The protein below binds the small molecule below.
Small molecule (SMILES): O=P(O)(O)OC[C@H]1O[C@@H](n2ccnc2)[C@H](O)[C@@H]1O

Binding-site contacts:
Ligand atom N1 contacts residue GLU354 of chain 1.A at 3.2 Å (salt-bridge).
Ligand atom P contacts residue HIS254 of chain 1.A at 3.7 Å.
Ligand atom N3 contacts residue GLU354 of chain 1.A at 3.4 Å (salt-bridge).
Ligand atom O6 contacts residue SER274 of chain 1.A at 2.7 Å (h-bond).
Ligand atom C2 contacts residue GLU354 of chain 1.A at 3.1 Å.
Ligand atom O3' contacts residue MET189 of chain 1.A at 3.3 Å (h-bond).
Ligand atom O7 contacts residue TYR218 of chain 1.A at 2.6 Å (h-bond).
Ligand atom C4 contacts residue TYR381 of chain 1.A at 3.3 Å (hydrophobic).
Ligand atom N3 contacts residue ARG318 of chain 1.A at 3.7 Å.
Ligand atom O7 contacts residue ARG275 of chain 1.A at 3.7 Å.
Ligand atom N3 contacts residue ASP315 of chain 1.A at 3.0 Å (salt-bridge).
Ligand atom O2' contacts residue GLU354 of chain 1.A at 3.0 Å (salt-bridge).
Ligand atom O2' contacts residue THR252 of chain 1.A at 3.5 Å (h-bond).
Ligand atom C5' contacts residue TYR218 of chain 1.A at 3.5 Å (hydrophobic).
Ligand atom P contacts residue ARG275 of chain 1.A at 3.8 Å.
Ligand atom C4 contacts residue LEU383 of chain 1.A at 3.7 Å (hydrophobic).
Ligand atom C2 contacts residue ASP315 of chain 1.A at 3.8 Å.
Ligand atom O6 contacts residue ARG318 of chain 1.A at 3.1 Å (salt-bridge).
Ligand atom C4 contacts residue GLU354 of chain 1.A at 3.6 Å.
Ligand atom P contacts residue SER274 of chain 1.A at 3.5 Å.
Ligand atom O8 contacts residue SER274 of chain 1.A at 3.6 Å.
Ligand atom O2' contacts residue MET189 of chain 1.A at 3.2 Å (h-bond).
Ligand atom C2 contacts residue ARG318 of chain 1.A at 3.4 Å.
Ligand atom P contacts residue ARG318 of chain 1.A at 3.8 Å.
Ligand atom O8 contacts residue ARG275 of chain 1.A at 3.1 Å (salt-bridge).
Ligand atom O7 contacts residue HIS254 of chain 1.A at 3.5 Å (h-bond).
Ligand atom N3 contacts residue GLY355 of chain 1.A at 3.3 Å (h-bond).
Ligand atom O5' contacts residue TYR218 of chain 1.A at 3.6 Å.
Ligand atom O6 contacts residue HIS254 of chain 1.A at 2.9 Å (h-bond).
Ligand atom P contacts residue TYR218 of chain 1.A at 3.5 Å.
Ligand atom C4 contacts residue THR382 of chain 1.A at 3.9 Å.
Ligand atom O2' contacts residue TYR381 of chain 1.A at 3.5 Å.
Ligand atom O7 contacts residue GLY276 of chain 1.A at 3.0 Å (h-bond).
Ligand atom O7 contacts residue SER274 of chain 1.A at 3.8 Å.
Ligand atom O3' contacts residue LEU191 of chain 1.A at 3.7 Å.
Ligand atom C4 contacts residue GLY355 of chain 1.A at 3.3 Å.
Ligand atom O3' contacts residue ASN160 of chain 1.A at 3.2 Å (h-bond).
Ligand atom C2' contacts residue GLU354 of chain 1.A at 3.3 Å.
Ligand atom O8 contacts residue ARG318 of chain 1.A at 3.0 Å (salt-bridge).
Ligand atom C5 contacts residue GLU354 of chain 1.A at 3.5 Å.

Sequence of chain 1.A:
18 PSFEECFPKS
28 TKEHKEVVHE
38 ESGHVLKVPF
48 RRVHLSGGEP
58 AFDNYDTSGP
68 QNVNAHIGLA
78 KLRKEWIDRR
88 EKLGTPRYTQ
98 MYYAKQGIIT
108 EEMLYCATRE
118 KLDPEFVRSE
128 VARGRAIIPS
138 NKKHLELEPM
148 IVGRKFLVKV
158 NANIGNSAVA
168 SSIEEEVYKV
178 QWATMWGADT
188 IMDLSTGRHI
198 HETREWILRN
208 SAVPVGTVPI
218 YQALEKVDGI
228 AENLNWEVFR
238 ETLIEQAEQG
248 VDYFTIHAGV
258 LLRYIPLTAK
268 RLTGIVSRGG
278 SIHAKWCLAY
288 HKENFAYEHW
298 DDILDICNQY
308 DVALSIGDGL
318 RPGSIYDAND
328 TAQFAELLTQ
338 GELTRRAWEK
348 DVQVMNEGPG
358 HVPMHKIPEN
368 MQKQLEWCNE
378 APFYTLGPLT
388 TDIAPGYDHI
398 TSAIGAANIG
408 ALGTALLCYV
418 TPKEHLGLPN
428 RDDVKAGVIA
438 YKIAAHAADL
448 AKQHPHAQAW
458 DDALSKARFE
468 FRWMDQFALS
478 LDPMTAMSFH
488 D